Sequence of chain 1.A:
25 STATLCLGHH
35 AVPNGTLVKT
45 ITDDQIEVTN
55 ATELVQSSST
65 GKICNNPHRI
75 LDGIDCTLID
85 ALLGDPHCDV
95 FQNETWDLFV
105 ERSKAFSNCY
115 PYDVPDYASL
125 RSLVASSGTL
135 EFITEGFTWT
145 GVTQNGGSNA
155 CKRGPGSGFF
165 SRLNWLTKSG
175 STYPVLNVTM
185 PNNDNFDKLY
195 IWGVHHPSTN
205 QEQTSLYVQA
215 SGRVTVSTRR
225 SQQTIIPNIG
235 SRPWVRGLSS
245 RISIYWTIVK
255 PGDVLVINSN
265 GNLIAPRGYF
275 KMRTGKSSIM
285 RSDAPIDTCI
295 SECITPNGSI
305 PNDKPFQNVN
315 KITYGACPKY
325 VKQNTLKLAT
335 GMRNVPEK

Binding-site contacts:
Ligand atom O5 contacts residue ASN181 of chain 1.A at 2.3 Å (h-bond).
Ligand atom O3 contacts residue TRP238 of chain 1.C at 3.7 Å.
Ligand atom N2 contacts residue TRP238 of chain 1.C at 4.3 Å.
Ligand atom C3 contacts residue SER235 of chain 1.C at 3.7 Å.
Ligand atom O7 contacts residue TRP238 of chain 1.C at 2.6 Å (h-bond).
Ligand atom C5 contacts residue TRP238 of chain 1.C at 3.5 Å (hydrophobic).
Ligand atom C7 contacts residue ASN181 of chain 1.A at 3.1 Å.
Ligand atom O5 contacts residue TRP238 of chain 1.C at 4.1 Å.
Ligand atom C7 contacts residue PRO237 of chain 1.C at 4.4 Å (hydrophobic).
Ligand atom C2 contacts residue TRP238 of chain 1.C at 3.9 Å (hydrophobic).
Ligand atom C1 contacts residue ASN181 of chain 1.A at 1.4 Å.
Ligand atom C8 contacts residue VAL260 of chain 1.A at 4.4 Å (hydrophobic).
Ligand atom N2 contacts residue ASN181 of chain 1.A at 2.9 Å (h-bond).
Ligand atom C8 contacts residue SER235 of chain 1.C at 4.4 Å.
Ligand atom C3 contacts residue ASN181 of chain 1.A at 3.8 Å.
Ligand atom C8 contacts residue VAL258 of chain 1.A at 3.7 Å (hydrophobic).
Ligand atom C4 contacts residue ASN181 of chain 1.A at 4.2 Å.
Ligand atom C1 contacts residue SER235 of chain 1.C at 3.6 Å.
Ligand atom C5 contacts residue ASN181 of chain 1.A at 3.6 Å.
Ligand atom O5 contacts residue TRP238 of chain 1.C at 4.1 Å.
Ligand atom C3 contacts residue TRP238 of chain 1.C at 4.3 Å (hydrophobic).
Ligand atom C8 contacts residue THR183 of chain 1.A at 3.8 Å.
Ligand atom C6 contacts residue THR183 of chain 1.A at 3.6 Å.
Ligand atom C2 contacts residue ASN181 of chain 1.A at 2.5 Å.
Ligand atom C6 contacts residue TRP238 of chain 1.C at 3.9 Å (hydrophobic).
Ligand atom N2 contacts residue SER235 of chain 1.C at 3.2 Å (h-bond).
Ligand atom O6 contacts residue THR183 of chain 1.A at 3.2 Å.
Ligand atom C7 contacts residue TRP238 of chain 1.C at 3.8 Å (hydrophobic).
Ligand atom O7 contacts residue ARG236 of chain 1.C at 3.9 Å.
Ligand atom C8 contacts residue ASN181 of chain 1.A at 4.3 Å.
Ligand atom C1 contacts residue TRP238 of chain 1.C at 4.1 Å (hydrophobic).
Ligand atom C6 contacts residue TRP238 of chain 1.C at 3.7 Å (hydrophobic).
Ligand atom O7 contacts residue PRO237 of chain 1.C at 3.4 Å.
Ligand atom O7 contacts residue ASN181 of chain 1.A at 2.9 Å (h-bond).
Ligand atom C2 contacts residue SER235 of chain 1.C at 3.7 Å.
Ligand atom C4 contacts residue TRP238 of chain 1.C at 3.8 Å (hydrophobic).
Ligand atom C5 contacts residue TRP238 of chain 1.C at 4.3 Å (hydrophobic).
Ligand atom C7 contacts residue SER235 of chain 1.C at 4.2 Å.

Sequence of chain 1.C:
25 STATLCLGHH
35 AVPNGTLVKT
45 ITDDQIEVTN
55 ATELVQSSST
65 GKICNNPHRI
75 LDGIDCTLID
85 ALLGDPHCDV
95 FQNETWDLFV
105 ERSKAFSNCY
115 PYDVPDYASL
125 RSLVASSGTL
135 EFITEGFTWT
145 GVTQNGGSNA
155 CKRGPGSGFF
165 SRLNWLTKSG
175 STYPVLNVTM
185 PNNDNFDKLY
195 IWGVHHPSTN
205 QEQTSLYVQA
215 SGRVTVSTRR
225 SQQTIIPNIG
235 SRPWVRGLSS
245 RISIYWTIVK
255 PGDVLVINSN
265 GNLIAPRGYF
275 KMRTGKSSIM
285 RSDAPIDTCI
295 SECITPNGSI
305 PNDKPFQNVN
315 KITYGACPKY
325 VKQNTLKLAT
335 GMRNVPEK

This small molecule binds to this protein.
Small molecule (SMILES): CC(=O)N[C@H]1[C@H](O[C@H]2[C@H](O)[C@@H](NC(C)=O)CO[C@@H]2CO)O[C@H](CO)[C@@H](O[C@@H]2O[C@H](CO[C@H]3O[C@H](CO)[C@@H](O)[C@H](O)[C@@H]3O)[C@@H](O)[C@H](O[C@H]3O[C@H](CO)[C@@H](O)[C@H](O)[C@@H]3O)[C@@H]2O)[C@@H]1O